Sequence of chain 53.C:
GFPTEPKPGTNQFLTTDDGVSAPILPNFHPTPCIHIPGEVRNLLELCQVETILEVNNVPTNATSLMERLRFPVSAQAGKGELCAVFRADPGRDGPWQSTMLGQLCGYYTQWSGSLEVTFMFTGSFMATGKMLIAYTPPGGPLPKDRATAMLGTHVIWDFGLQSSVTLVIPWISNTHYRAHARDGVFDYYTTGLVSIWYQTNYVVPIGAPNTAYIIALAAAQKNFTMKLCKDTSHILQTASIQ

A small-molecule ligand and the protein it binds are described below.
Small molecule (SMILES): Cc1cc(CCCCCCCOc2ccc(C3=NCCO3)cc2)on1

Sequence of chain 52.C:
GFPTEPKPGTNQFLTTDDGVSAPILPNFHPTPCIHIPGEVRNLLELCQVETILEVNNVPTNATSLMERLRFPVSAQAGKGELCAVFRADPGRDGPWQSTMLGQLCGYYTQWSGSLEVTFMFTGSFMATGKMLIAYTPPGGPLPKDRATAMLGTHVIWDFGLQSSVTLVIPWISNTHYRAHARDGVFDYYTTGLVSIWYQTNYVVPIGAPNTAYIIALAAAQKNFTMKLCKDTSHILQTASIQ

Binding-site contacts:
Ligand atom C2A contacts residue ASP112 of chain 52.A at 3.8 Å.
Ligand atom C4B contacts residue TRP203 of chain 52.A at 3.5 Å (hydrophobic).
Ligand atom C2A contacts residue TRP203 of chain 52.A at 3.6 Å (hydrophobic).
Ligand atom N3A contacts residue THR114 of chain 52.A at 4.0 Å.
Ligand atom N3A contacts residue ILE113 of chain 52.A at 3.8 Å.
Ligand atom C3B contacts residue ASN228 of chain 52.A at 4.0 Å.
Ligand atom C4C contacts residue VAL192 of chain 52.A at 3.5 Å (hydrophobic).
Ligand atom C4A contacts residue THR114 of chain 52.A at 3.5 Å.
Ligand atom C6B contacts residue ILE113 of chain 52.A at 4.0 Å (hydrophobic).
Ligand atom C5B contacts residue ILE111 of chain 52.A at 3.9 Å (hydrophobic).
Ligand atom C3C contacts residue PHE135 of chain 52.A at 3.8 Å (hydrophobic).
Ligand atom C4A contacts residue ASP112 of chain 52.A at 2.6 Å.
Ligand atom N3A contacts residue ASP112 of chain 52.A at 2.5 Å (salt-bridge).
Ligand atom C5B contacts residue ASP112 of chain 52.A at 4.0 Å.
Ligand atom O1A contacts residue ASN228 of chain 52.A at 3.7 Å.
Ligand atom O1 contacts residue PHE155 of chain 52.A at 3.4 Å.
Ligand atom N2 contacts residue PHE155 of chain 52.A at 3.5 Å.
Ligand atom C31 contacts residue PRO177 of chain 52.A at 3.9 Å (hydrophobic).
Ligand atom O1B contacts residue TYR201 of chain 52.A at 3.4 Å.
Ligand atom N2 contacts residue PHE233 of chain 52.A at 3.7 Å.
Ligand atom C2C contacts residue PHE155 of chain 52.A at 3.9 Å (hydrophobic).
Ligand atom C31 contacts residue ILE24 of chain 52.C at 3.6 Å (hydrophobic).
Ligand atom O1 contacts residue PHE233 of chain 52.A at 3.1 Å.
Ligand atom C2B contacts residue TYR201 of chain 52.A at 3.5 Å (hydrophobic).
Ligand atom C5A contacts residue ASP112 of chain 52.A at 4.0 Å.
Ligand atom C4B contacts residue ILE113 of chain 52.A at 4.0 Å (hydrophobic).
Ligand atom C5A contacts residue ASN228 of chain 52.A at 4.0 Å.
Ligand atom C5C contacts residue PHE135 of chain 52.A at 3.5 Å (hydrophobic).
Ligand atom C5B contacts residue ILE113 of chain 52.A at 3.5 Å (hydrophobic).
Ligand atom C5 contacts residue PHE233 of chain 52.A at 4.0 Å (hydrophobic).
Ligand atom C4 contacts residue ILE24 of chain 52.C at 4.0 Å (hydrophobic).
Ligand atom C5 contacts residue PHE155 of chain 52.A at 3.9 Å (hydrophobic).
Ligand atom C3B contacts residue TRP203 of chain 52.A at 3.1 Å (hydrophobic).
Ligand atom O1A contacts residue TRP203 of chain 52.A at 3.3 Å.
Ligand atom C31 contacts residue VAL179 of chain 52.A at 3.3 Å (hydrophobic).
Ligand atom C2C contacts residue VAL192 of chain 52.A at 3.7 Å (hydrophobic).
Ligand atom C6C contacts residue TYR201 of chain 52.A at 3.9 Å (hydrophobic).
Ligand atom C4C contacts residue PHE135 of chain 52.A at 3.8 Å (hydrophobic).
Ligand atom C2B contacts residue TRP203 of chain 52.A at 4.0 Å (hydrophobic).
Ligand atom C5C contacts residue ILE111 of chain 52.A at 3.8 Å (hydrophobic).

Sequence of chain 52.A:
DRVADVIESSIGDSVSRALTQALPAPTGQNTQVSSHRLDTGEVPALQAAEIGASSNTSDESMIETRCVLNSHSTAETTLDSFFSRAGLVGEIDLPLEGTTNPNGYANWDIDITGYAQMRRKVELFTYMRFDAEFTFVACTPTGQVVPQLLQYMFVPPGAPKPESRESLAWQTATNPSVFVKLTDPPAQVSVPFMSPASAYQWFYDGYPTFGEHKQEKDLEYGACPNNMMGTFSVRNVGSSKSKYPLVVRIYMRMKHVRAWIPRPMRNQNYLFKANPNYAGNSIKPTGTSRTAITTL